Sequence of chain 1.C:
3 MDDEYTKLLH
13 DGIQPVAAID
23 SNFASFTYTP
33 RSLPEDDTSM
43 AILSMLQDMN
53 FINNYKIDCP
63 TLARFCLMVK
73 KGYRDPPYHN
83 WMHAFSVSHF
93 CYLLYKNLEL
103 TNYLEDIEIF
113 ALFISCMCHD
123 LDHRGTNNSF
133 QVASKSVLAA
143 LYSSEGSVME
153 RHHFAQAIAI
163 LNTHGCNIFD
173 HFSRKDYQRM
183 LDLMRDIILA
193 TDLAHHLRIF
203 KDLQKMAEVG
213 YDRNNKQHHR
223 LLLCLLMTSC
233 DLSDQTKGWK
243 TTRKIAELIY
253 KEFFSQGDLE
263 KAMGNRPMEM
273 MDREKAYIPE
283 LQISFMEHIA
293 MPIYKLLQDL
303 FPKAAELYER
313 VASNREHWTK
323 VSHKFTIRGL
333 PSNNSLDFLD

A protein and the small-molecule ligand that binds it are described below.
Small molecule (SMILES): Cc1cc([C@@H]2CN(C(=O)c3ccc(F)c(Br)c3)CC(F)(F)C2)n2ncnc2n1

Binding-site contacts:
Ligand atom F25 contacts residue HIS81 of chain 1.C at 3.9 Å.
Ligand atom C16 contacts residue PHE287 of chain 1.C at 3.5 Å (hydrophobic).
Ligand atom C14 contacts residue LEU195 of chain 1.C at 3.6 Å (hydrophobic).
Ligand atom F28 contacts residue MET272 of chain 1.C at 3.4 Å.
Ligand atom C20 contacts residue MET272 of chain 1.C at 3.7 Å (hydrophobic).
Ligand atom C4 contacts residue PHE287 of chain 1.C at 3.5 Å (hydrophobic).
Ligand atom C27 contacts residue MET272 of chain 1.C at 3.3 Å (hydrophobic).
Ligand atom C17 contacts residue LEU195 of chain 1.C at 3.8 Å (hydrophobic).
Ligand atom N5 contacts residue ILE251 of chain 1.C at 3.2 Å.
Ligand atom N3 contacts residue ILE251 of chain 1.C at 3.7 Å.
Ligand atom N15 contacts residue LEU195 of chain 1.C at 3.4 Å.
Ligand atom F28 contacts residue PHE287 of chain 1.C at 3.6 Å.
Ligand atom BR24 contacts residue GLN284 of chain 1.C at 3.8 Å.
Ligand atom C21 contacts residue PHE287 of chain 1.C at 3.6 Å (hydrophobic).
Ligand atom C2 contacts residue ILE251 of chain 1.C at 3.7 Å (hydrophobic).
Ligand atom N9 contacts residue ILE251 of chain 1.C at 3.7 Å.
Ligand atom C27 contacts residue PHE287 of chain 1.C at 3.5 Å (hydrophobic).
Ligand atom C10 contacts residue TYR80 of chain 1.C at 3.4 Å (hydrophobic).
Ligand atom C6 contacts residue ILE251 of chain 1.C at 3.3 Å (hydrophobic).
Ligand atom C21 contacts residue MET272 of chain 1.C at 3.4 Å (hydrophobic).
Ligand atom BR24 contacts residue TYR252 of chain 1.C at 3.2 Å.
Ligand atom C22 contacts residue MET272 of chain 1.C at 3.6 Å (hydrophobic).
Ligand atom F26 contacts residue HIS81 of chain 1.C at 3.1 Å.
Ligand atom C1 contacts residue LEU234 of chain 1.C at 3.7 Å (hydrophobic).
Ligand atom F25 contacts residue PHE255 of chain 1.C at 3.5 Å.
Ligand atom C22 contacts residue PHE287 of chain 1.C at 3.6 Å (hydrophobic).
Ligand atom N7 contacts residue PHE287 of chain 1.C at 3.7 Å.
Ligand atom C8 contacts residue PHE287 of chain 1.C at 3.8 Å (hydrophobic).
Ligand atom N5 contacts residue PHE287 of chain 1.C at 3.8 Å.
Ligand atom C23 contacts residue PHE287 of chain 1.C at 3.9 Å (hydrophobic).
Ligand atom C4 contacts residue ILE251 of chain 1.C at 3.4 Å (hydrophobic).
Ligand atom C10 contacts residue LEU234 of chain 1.C at 3.7 Å (hydrophobic).
Ligand atom N3 contacts residue GLN237 of chain 1.C at 3.2 Å (h-bond).
Ligand atom C4 contacts residue GLN237 of chain 1.C at 3.7 Å.
Ligand atom N7 contacts residue GLN284 of chain 1.C at 3.1 Å (h-bond).
Ligand atom C8 contacts residue GLN284 of chain 1.C at 3.0 Å.
Ligand atom C1 contacts residue ILE251 of chain 1.C at 3.6 Å (hydrophobic).
Ligand atom N7 contacts residue GLN237 of chain 1.C at 3.5 Å (h-bond).
Ligand atom C20 contacts residue PHE255 of chain 1.C at 3.7 Å (hydrophobic).
Ligand atom N3 contacts residue PHE287 of chain 1.C at 3.8 Å.